Binding-site contacts:
Ligand atom C19 contacts residue YMV1 of chain 1.C at 0.2 Å.
Ligand atom C31 contacts residue YMV1 of chain 1.C at 0.2 Å.
Ligand atom N10 contacts residue HIS168 of chain 1.A at 2.8 Å (h-bond).
Ligand atom N15 contacts residue YMV1 of chain 1.C at 0.3 Å (h-bond).
Ligand atom C11 contacts residue YMV1 of chain 1.C at 0.2 Å.
Ligand atom C08 contacts residue YMV1 of chain 1.C at 0.1 Å.
Ligand atom C26 contacts residue YMV1 of chain 1.C at 0.1 Å.
Ligand atom O21 contacts residue YMV1 of chain 1.C at 0.4 Å (h-bond).
Ligand atom O22 contacts residue YMV1 of chain 1.C at 0.1 Å (h-bond).
Ligand atom C13 contacts residue YMV1 of chain 1.C at 0.3 Å.
Ligand atom C07 contacts residue YMV1 of chain 1.C at 0.1 Å.
Ligand atom O20 contacts residue YMV1 of chain 1.C at 1.2 Å.
Ligand atom C24 contacts residue YMV1 of chain 1.C at 0.0 Å.
Ligand atom C33 contacts residue YMV1 of chain 1.C at 0.0 Å.
Ligand atom C23 contacts residue YMV1 of chain 1.C at 0.1 Å.
Ligand atom C12 contacts residue YMV1 of chain 1.C at 0.2 Å.
Ligand atom C29 contacts residue YMV1 of chain 1.C at 0.2 Å.
Ligand atom C30 contacts residue YMV1 of chain 1.C at 0.2 Å.
Ligand atom C09 contacts residue YMV1 of chain 1.C at 0.1 Å.
Ligand atom C14 contacts residue YMV1 of chain 1.C at 0.3 Å.
Ligand atom C06 contacts residue YMV1 of chain 1.C at 0.1 Å.
Ligand atom O20 contacts residue CYS149 of chain 1.A at 2.6 Å (h-bond).
Ligand atom C11 contacts residue CYS149 of chain 1.A at 2.8 Å (hydrophobic).
Ligand atom C05 contacts residue YMV1 of chain 1.C at 0.0 Å.
Ligand atom C25 contacts residue YMV1 of chain 1.C at 0.1 Å.
Ligand atom O01 contacts residue YMV1 of chain 1.C at 0.1 Å (h-bond).
Ligand atom C28 contacts residue YMV1 of chain 1.C at 0.1 Å.
Ligand atom O20 contacts residue HIS45 of chain 1.A at 2.9 Å (h-bond).
Ligand atom C27 contacts residue YMV1 of chain 1.C at 0.1 Å.
Ligand atom O18 contacts residue YMV1 of chain 1.C at 0.4 Å (h-bond).
Ligand atom C17 contacts residue YMV1 of chain 1.C at 0.2 Å.
Ligand atom O18 contacts residue HIS167 of chain 1.A at 2.7 Å (h-bond).
Ligand atom C34 contacts residue YMV1 of chain 1.C at 0.1 Å.
Ligand atom C04 contacts residue YMV1 of chain 1.C at 0.1 Å.
Ligand atom C32 contacts residue YMV1 of chain 1.C at 0.2 Å.
Ligand atom C16 contacts residue YMV1 of chain 1.C at 0.2 Å.
Ligand atom C19 contacts residue CYS149 of chain 1.A at 1.8 Å (hydrophobic).
Ligand atom C02 contacts residue YMV1 of chain 1.C at 0.0 Å.
Ligand atom N10 contacts residue YMV1 of chain 1.C at 0.3 Å (h-bond).
Ligand atom N03 contacts residue YMV1 of chain 1.C at 0.1 Å (h-bond).

The protein below binds the small molecule below.
Small molecule (SMILES): CC(C)C[C@H](NC(=O)OC1CCC(c2ccccc2)CC1)C(=O)N[C@@H](C[C@@H]1CCNC1=O)C(O)S(=O)(=O)O

Sequence of chain 1.A:
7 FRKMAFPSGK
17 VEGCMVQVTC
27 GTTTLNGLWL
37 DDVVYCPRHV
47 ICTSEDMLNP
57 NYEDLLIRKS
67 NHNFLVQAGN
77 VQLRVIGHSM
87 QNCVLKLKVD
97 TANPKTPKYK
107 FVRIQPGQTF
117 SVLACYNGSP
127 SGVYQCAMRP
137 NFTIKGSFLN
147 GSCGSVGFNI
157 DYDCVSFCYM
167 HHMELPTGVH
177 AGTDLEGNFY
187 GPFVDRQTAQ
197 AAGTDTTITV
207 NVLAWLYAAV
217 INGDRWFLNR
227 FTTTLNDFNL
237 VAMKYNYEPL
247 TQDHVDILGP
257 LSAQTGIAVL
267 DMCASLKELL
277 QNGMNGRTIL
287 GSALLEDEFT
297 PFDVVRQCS